Binding-site contacts:
Ligand atom C8 contacts residue THR153 of chain 1.A at 4.1 Å.
Ligand atom C2 contacts residue THR153 of chain 1.A at 3.6 Å.
Ligand atom C5 contacts residue VAL156 of chain 1.A at 4.0 Å (hydrophobic).
Ligand atom O5 contacts residue VAL156 of chain 1.A at 3.6 Å.
Ligand atom C5 contacts residue THR153 of chain 1.A at 4.2 Å.
Ligand atom C3 contacts residue THR153 of chain 1.A at 3.6 Å.
Ligand atom C6 contacts residue VAL156 of chain 1.A at 3.9 Å (hydrophobic).
Ligand atom O5 contacts residue THR153 of chain 1.A at 4.2 Å.
Ligand atom C6 contacts residue VAL200 of chain 1.A at 4.1 Å (hydrophobic).
Ligand atom O7 contacts residue GLU183 of chain 1.A at 3.9 Å.
Ligand atom C4 contacts residue THR153 of chain 1.A at 4.5 Å.
Ligand atom C8 contacts residue ASN151 of chain 1.A at 4.1 Å.
Ligand atom C8 contacts residue ALA152 of chain 1.A at 3.9 Å (hydrophobic).
Ligand atom O5 contacts residue ASN151 of chain 1.A at 2.4 Å (h-bond).
Ligand atom O3 contacts residue THR153 of chain 1.A at 4.4 Å.
Ligand atom O6 contacts residue VAL156 of chain 1.A at 4.3 Å.
Ligand atom N2 contacts residue ASN151 of chain 1.A at 2.8 Å (h-bond).
Ligand atom C1 contacts residue VAL156 of chain 1.A at 4.3 Å (hydrophobic).
Ligand atom C7 contacts residue ASN151 of chain 1.A at 3.1 Å.
Ligand atom C2 contacts residue ASN151 of chain 1.A at 2.5 Å.
Ligand atom C1 contacts residue THR153 of chain 1.A at 3.3 Å.
Ligand atom C8 contacts residue GLU183 of chain 1.A at 3.8 Å.
Ligand atom C4 contacts residue ASN151 of chain 1.A at 4.2 Å.
Ligand atom C5 contacts residue ASN151 of chain 1.A at 3.7 Å.
Ligand atom C7 contacts residue GLU183 of chain 1.A at 4.4 Å.
Ligand atom C3 contacts residue ASN151 of chain 1.A at 3.8 Å.
Ligand atom C1 contacts residue ASN151 of chain 1.A at 1.4 Å.
Ligand atom O7 contacts residue ASN151 of chain 1.A at 3.3 Å (h-bond).
Ligand atom N2 contacts residue THR153 of chain 1.A at 3.5 Å.
Ligand atom C5 contacts residue ASN154 of chain 1.A at 4.3 Å.
Ligand atom C7 contacts residue THR153 of chain 1.A at 4.3 Å.

Sequence of chain 1.A:
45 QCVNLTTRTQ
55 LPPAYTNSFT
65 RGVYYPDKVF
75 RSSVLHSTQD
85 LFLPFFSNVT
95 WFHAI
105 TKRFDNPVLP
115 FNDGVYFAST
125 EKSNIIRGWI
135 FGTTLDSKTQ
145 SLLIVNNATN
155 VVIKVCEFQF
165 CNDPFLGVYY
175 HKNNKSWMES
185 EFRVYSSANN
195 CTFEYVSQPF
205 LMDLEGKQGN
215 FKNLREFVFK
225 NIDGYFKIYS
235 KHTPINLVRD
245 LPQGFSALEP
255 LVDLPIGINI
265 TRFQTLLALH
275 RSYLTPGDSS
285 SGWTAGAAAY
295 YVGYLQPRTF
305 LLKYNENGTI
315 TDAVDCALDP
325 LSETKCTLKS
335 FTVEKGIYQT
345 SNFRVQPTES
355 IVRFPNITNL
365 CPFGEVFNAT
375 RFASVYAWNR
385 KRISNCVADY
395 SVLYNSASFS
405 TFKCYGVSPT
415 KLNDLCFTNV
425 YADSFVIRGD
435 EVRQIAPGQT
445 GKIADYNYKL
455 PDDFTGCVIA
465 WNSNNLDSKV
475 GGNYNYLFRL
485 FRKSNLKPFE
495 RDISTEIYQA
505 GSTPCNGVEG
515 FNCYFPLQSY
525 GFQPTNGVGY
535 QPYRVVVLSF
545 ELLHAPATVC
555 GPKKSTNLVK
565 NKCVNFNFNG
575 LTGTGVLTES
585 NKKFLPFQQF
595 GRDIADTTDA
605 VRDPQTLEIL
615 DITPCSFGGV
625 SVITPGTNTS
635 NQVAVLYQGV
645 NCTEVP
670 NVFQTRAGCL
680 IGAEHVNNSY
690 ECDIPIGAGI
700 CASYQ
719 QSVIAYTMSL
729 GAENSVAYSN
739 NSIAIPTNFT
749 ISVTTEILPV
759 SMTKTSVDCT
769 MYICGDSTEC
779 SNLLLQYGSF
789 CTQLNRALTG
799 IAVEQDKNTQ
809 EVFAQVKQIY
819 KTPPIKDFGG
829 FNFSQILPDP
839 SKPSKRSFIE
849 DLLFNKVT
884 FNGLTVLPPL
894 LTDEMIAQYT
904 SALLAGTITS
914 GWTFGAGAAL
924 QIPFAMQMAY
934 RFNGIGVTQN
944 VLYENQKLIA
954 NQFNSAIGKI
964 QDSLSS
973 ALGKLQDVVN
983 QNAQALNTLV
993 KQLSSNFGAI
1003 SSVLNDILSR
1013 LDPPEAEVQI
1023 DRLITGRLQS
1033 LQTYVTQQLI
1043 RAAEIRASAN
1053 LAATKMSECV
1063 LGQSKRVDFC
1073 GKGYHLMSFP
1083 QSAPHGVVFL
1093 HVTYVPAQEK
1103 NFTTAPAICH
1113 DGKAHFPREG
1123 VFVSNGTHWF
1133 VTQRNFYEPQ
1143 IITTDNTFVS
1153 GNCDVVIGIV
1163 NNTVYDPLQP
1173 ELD

The small molecule below binds the protein below.
Small molecule (SMILES): CC(=O)N[C@@H]1[C@@H](O)[C@H](O)[C@@H](CO)O[C@H]1O